Sequence of chain 3.C:
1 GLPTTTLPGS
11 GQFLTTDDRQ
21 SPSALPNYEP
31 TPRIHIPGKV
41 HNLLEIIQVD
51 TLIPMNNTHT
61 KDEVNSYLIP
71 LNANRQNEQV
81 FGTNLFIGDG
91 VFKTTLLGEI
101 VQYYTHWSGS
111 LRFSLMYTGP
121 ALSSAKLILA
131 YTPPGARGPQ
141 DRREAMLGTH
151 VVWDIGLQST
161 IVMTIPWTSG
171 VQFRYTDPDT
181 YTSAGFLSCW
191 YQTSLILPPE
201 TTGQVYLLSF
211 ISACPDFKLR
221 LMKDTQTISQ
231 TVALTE

Binding-site contacts:
Ligand atom CL2 contacts residue MET224 of chain 3.A at 3.4 Å.
Ligand atom C2B contacts residue MET224 of chain 3.A at 4.0 Å (hydrophobic).
Ligand atom C2A contacts residue PHE186 of chain 3.A at 3.8 Å (hydrophobic).
Ligand atom C3 contacts residue LEU106 of chain 3.A at 3.8 Å (hydrophobic).
Ligand atom C3C contacts residue ILE104 of chain 3.A at 3.7 Å (hydrophobic).
Ligand atom O1B contacts residue VAL188 of chain 3.A at 3.7 Å.
Ligand atom C4A contacts residue ALA150 of chain 3.A at 4.0 Å (hydrophobic).
Ligand atom C5B contacts residue TYR152 of chain 3.A at 3.7 Å (hydrophobic).
Ligand atom C1B contacts residue VAL188 of chain 3.A at 4.0 Å (hydrophobic).
Ligand atom C3B contacts residue MET224 of chain 3.A at 3.6 Å (hydrophobic).
Ligand atom C1C contacts residue TYR128 of chain 3.A at 3.3 Å (hydrophobic).
Ligand atom C6B contacts residue TYR152 of chain 3.A at 3.9 Å (hydrophobic).
Ligand atom C5A contacts residue ALA150 of chain 3.A at 3.5 Å (hydrophobic).
Ligand atom C4B contacts residue TYR152 of chain 3.A at 3.6 Å (hydrophobic).
Ligand atom O1 contacts residue ILE104 of chain 3.A at 3.4 Å.
Ligand atom O1A contacts residue PHE186 of chain 3.A at 3.4 Å.
Ligand atom C5 contacts residue TYR128 of chain 3.A at 3.8 Å (hydrophobic).
Ligand atom CL1 contacts residue LEU25 of chain 3.C at 3.7 Å.
Ligand atom N3A contacts residue ALA24 of chain 3.C at 3.8 Å.
Ligand atom C2C contacts residue VAL191 of chain 3.A at 4.0 Å (hydrophobic).
Ligand atom O1 contacts residue MET221 of chain 3.A at 3.5 Å (h-bond).
Ligand atom C5A contacts residue PHE186 of chain 3.A at 4.0 Å (hydrophobic).
Ligand atom C5A contacts residue VAL176 of chain 3.A at 3.5 Å (hydrophobic).
Ligand atom O1A contacts residue MET224 of chain 3.A at 3.5 Å (h-bond).
Ligand atom N2 contacts residue MET221 of chain 3.A at 3.5 Å (h-bond).
Ligand atom CL2 contacts residue ILE104 of chain 3.A at 3.5 Å.
Ligand atom C2A contacts residue TYR152 of chain 3.A at 3.8 Å (hydrophobic).
Ligand atom C4A contacts residue PRO174 of chain 3.A at 3.0 Å (hydrophobic).
Ligand atom N3A contacts residue TYR152 of chain 3.A at 4.0 Å.
Ligand atom CL1 contacts residue VAL188 of chain 3.A at 3.7 Å.
Ligand atom C4B contacts residue PHE186 of chain 3.A at 3.9 Å (hydrophobic).
Ligand atom CL2 contacts residue TYR128 of chain 3.A at 3.2 Å.
Ligand atom C3B contacts residue PHE186 of chain 3.A at 3.9 Å (hydrophobic).
Ligand atom C2B contacts residue TYR128 of chain 3.A at 3.9 Å (hydrophobic).
Ligand atom CL1 contacts residue TYR152 of chain 3.A at 3.9 Å.
Ligand atom C31 contacts residue LEU106 of chain 3.A at 4.0 Å (hydrophobic).
Ligand atom C4 contacts residue LEU106 of chain 3.A at 3.9 Å (hydrophobic).
Ligand atom C3C contacts residue TYR152 of chain 3.A at 3.8 Å (hydrophobic).
Ligand atom C4A contacts residue SER175 of chain 3.A at 3.8 Å.
Ligand atom N3A contacts residue PRO174 of chain 3.A at 3.3 Å (h-bond).

The protein below binds the small molecule below.
Small molecule (SMILES): Cc1cc(CCCOc2c(Cl)cc(C3=NCCO3)cc2Cl)on1

Sequence of chain 4.C:
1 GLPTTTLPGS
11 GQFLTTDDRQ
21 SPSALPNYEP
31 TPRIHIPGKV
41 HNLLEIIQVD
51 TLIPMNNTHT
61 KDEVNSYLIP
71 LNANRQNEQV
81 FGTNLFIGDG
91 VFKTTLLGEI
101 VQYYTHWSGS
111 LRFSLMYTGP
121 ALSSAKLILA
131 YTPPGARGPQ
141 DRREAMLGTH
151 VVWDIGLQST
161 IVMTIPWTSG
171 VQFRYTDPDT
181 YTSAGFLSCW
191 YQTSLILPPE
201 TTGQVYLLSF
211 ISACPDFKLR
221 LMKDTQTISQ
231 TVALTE

Sequence of chain 3.A:
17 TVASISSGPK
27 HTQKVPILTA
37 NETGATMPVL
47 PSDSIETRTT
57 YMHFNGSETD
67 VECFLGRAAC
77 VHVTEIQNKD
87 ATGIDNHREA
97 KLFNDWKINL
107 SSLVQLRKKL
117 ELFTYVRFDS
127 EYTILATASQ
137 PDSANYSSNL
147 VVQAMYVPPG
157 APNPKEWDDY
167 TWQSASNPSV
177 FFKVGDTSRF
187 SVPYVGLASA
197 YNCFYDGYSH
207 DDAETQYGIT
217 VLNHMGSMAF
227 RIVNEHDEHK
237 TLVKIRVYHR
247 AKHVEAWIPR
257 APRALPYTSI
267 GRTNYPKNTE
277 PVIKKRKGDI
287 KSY